Binding-site contacts:
Ligand atom C4A contacts residue ASP112 of chain 18.A at 3.0 Å.
Ligand atom C2B contacts residue TYR201 of chain 18.A at 3.4 Å (hydrophobic).
Ligand atom C3B contacts residue TRP203 of chain 18.A at 3.2 Å (hydrophobic).
Ligand atom C5C contacts residue ILE111 of chain 18.A at 3.7 Å (hydrophobic).
Ligand atom C5 contacts residue PHE233 of chain 18.A at 3.9 Å (hydrophobic).
Ligand atom N2 contacts residue PHE155 of chain 18.A at 3.6 Å.
Ligand atom C6B contacts residue ILE113 of chain 18.A at 4.0 Å (hydrophobic).
Ligand atom C4B contacts residue ASN228 of chain 18.A at 4.0 Å.
Ligand atom O1 contacts residue PHE155 of chain 18.A at 3.5 Å.
Ligand atom C5A contacts residue ASN228 of chain 18.A at 4.0 Å.
Ligand atom C5B contacts residue ASP112 of chain 18.A at 3.9 Å.
Ligand atom O1B contacts residue TYR201 of chain 18.A at 3.4 Å.
Ligand atom N3A contacts residue ILE113 of chain 18.A at 3.7 Å.
Ligand atom C3B contacts residue ASN228 of chain 18.A at 4.0 Å.
Ligand atom C31 contacts residue ILE24 of chain 18.C at 3.6 Å (hydrophobic).
Ligand atom C5B contacts residue ILE113 of chain 18.A at 3.5 Å (hydrophobic).
Ligand atom C3C contacts residue PHE135 of chain 18.A at 3.8 Å (hydrophobic).
Ligand atom C5C contacts residue PHE135 of chain 18.A at 3.5 Å (hydrophobic).
Ligand atom C7C contacts residue MET230 of chain 18.A at 4.1 Å (hydrophobic).
Ligand atom C31 contacts residue VAL179 of chain 18.A at 3.5 Å (hydrophobic).
Ligand atom N3A contacts residue ASP112 of chain 18.A at 2.8 Å (salt-bridge).
Ligand atom C2C contacts residue VAL192 of chain 18.A at 3.7 Å (hydrophobic).
Ligand atom C4C contacts residue VAL192 of chain 18.A at 3.5 Å (hydrophobic).
Ligand atom O1 contacts residue PHE233 of chain 18.A at 3.1 Å.
Ligand atom N2 contacts residue PHE233 of chain 18.A at 3.8 Å.
Ligand atom O1A contacts residue TRP203 of chain 18.A at 3.3 Å.
Ligand atom C31 contacts residue PRO177 of chain 18.A at 3.9 Å (hydrophobic).
Ligand atom O1B contacts residue MET230 of chain 18.A at 4.0 Å.
Ligand atom C4B contacts residue TRP203 of chain 18.A at 3.6 Å (hydrophobic).
Ligand atom C4A contacts residue THR114 of chain 18.A at 3.6 Å.
Ligand atom C3 contacts residue PHE155 of chain 18.A at 4.0 Å (hydrophobic).
Ligand atom C4 contacts residue ILE24 of chain 18.C at 4.0 Å (hydrophobic).
Ligand atom C4 contacts residue VAL190 of chain 18.A at 3.8 Å (hydrophobic).
Ligand atom C2A contacts residue TRP203 of chain 18.A at 3.6 Å (hydrophobic).
Ligand atom C5 contacts residue PHE155 of chain 18.A at 3.9 Å (hydrophobic).
Ligand atom O1A contacts residue ASN228 of chain 18.A at 3.7 Å.
Ligand atom C5B contacts residue ILE111 of chain 18.A at 4.0 Å (hydrophobic).
Ligand atom C4C contacts residue PHE135 of chain 18.A at 3.7 Å (hydrophobic).
Ligand atom C2B contacts residue TRP203 of chain 18.A at 4.1 Å (hydrophobic).
Ligand atom C6C contacts residue TYR201 of chain 18.A at 4.0 Å (hydrophobic).

Sequence of chain 19.C:
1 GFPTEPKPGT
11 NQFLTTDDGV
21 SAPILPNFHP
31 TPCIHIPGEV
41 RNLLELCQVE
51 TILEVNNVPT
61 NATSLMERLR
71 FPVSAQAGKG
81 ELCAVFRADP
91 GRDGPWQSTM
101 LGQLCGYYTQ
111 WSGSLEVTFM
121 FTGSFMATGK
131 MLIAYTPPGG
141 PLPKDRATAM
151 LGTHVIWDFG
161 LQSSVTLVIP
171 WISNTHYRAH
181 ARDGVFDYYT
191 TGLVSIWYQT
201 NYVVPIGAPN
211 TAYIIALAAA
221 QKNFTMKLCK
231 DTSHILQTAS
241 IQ

Sequence of chain 18.C:
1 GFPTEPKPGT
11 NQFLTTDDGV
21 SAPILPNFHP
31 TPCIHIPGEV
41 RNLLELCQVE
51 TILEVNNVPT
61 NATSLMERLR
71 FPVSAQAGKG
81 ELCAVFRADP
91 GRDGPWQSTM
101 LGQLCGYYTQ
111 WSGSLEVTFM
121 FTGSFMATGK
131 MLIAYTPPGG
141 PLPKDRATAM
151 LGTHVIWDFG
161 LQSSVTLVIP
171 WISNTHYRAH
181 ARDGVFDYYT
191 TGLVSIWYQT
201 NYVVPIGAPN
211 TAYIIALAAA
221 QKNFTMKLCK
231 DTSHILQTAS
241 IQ

Sequence of chain 18.A:
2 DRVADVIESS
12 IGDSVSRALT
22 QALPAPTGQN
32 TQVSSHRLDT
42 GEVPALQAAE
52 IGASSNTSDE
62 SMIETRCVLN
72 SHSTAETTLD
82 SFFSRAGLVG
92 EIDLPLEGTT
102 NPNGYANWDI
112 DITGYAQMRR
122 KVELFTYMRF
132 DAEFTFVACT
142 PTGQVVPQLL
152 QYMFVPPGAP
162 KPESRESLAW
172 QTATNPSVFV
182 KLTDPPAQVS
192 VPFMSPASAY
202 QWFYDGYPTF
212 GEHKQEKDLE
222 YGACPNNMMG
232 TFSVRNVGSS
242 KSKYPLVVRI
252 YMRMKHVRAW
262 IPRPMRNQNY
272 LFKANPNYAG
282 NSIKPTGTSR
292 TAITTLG

The protein below binds the small molecule below.
Small molecule (SMILES): Cc1cc(CCCCCCCOc2ccc(C3=NCCO3)cc2)on1